This small molecule binds to this protein.
Small molecule (SMILES): CC(=O)N[C@@H]1[C@@H](O)[C@H](O)[C@@H](CO)O[C@H]1O

Sequence of chain 1.B:
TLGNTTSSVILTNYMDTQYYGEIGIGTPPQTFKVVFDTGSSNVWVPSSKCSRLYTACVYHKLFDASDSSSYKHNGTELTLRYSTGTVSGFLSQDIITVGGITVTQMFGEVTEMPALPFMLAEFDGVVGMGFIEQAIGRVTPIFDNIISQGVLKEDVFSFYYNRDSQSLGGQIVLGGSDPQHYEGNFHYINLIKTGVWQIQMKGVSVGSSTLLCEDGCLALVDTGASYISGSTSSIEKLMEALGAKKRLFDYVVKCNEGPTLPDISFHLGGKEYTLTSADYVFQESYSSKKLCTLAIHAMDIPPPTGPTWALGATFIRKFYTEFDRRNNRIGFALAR

Binding-site contacts:
Ligand atom C1 contacts residue THR77 of chain 1.B at 4.0 Å.
Ligand atom N2 contacts residue THR77 of chain 1.B at 4.3 Å.
Ligand atom O7 contacts residue HIS74 of chain 1.B at 4.3 Å.
Ligand atom C4 contacts residue ASN75 of chain 1.B at 4.2 Å.
Ligand atom C3 contacts residue ASN75 of chain 1.B at 3.8 Å.
Ligand atom C5 contacts residue ASN75 of chain 1.B at 3.6 Å.
Ligand atom C7 contacts residue ASN75 of chain 1.B at 3.4 Å.
Ligand atom O7 contacts residue ASN75 of chain 1.B at 3.4 Å (h-bond).
Ligand atom O5 contacts residue ASN75 of chain 1.B at 2.3 Å (h-bond).
Ligand atom C1 contacts residue ASN75 of chain 1.B at 1.4 Å.
Ligand atom O5 contacts residue MET107 of chain 1.B at 4.5 Å.
Ligand atom C2 contacts residue ASN75 of chain 1.B at 2.5 Å.
Ligand atom N2 contacts residue ASN75 of chain 1.B at 2.9 Å (h-bond).
Ligand atom C8 contacts residue ASN75 of chain 1.B at 3.4 Å.